A protein and the small-molecule ligand that binds it are described below.
Small molecule (SMILES): CCc1ccc(NC(=O)P(=O)(O)O)cc1

Binding-site contacts:
Ligand atom N11 contacts residue THR38 of chain 1.A at 3.1 Å (h-bond).
Ligand atom O15 contacts residue SER36 of chain 1.A at 3.7 Å.
Ligand atom O16 contacts residue CYS44 of chain 1.A at 4.1 Å.
Ligand atom O15 contacts residue CYS44 of chain 1.A at 4.1 Å.
Ligand atom O16 contacts residue ARG14 of chain 1.A at 2.8 Å (salt-bridge).
Ligand atom P14 contacts residue CYS44 of chain 1.A at 3.9 Å.
Ligand atom C2 contacts residue THR38 of chain 1.A at 3.9 Å.
Ligand atom O17 contacts residue CYS44 of chain 1.A at 3.1 Å (h-bond).
Ligand atom P14 contacts residue SER36 of chain 1.A at 4.1 Å.
Ligand atom O13 contacts residue THR38 of chain 1.A at 4.2 Å.
Ligand atom P14 contacts residue ARG34 of chain 1.A at 4.0 Å.
Ligand atom C3 contacts residue THR38 of chain 1.A at 3.4 Å.
Ligand atom O13 contacts residue ARG14 of chain 1.A at 4.3 Å.
Ligand atom C12 contacts residue GLU37 of chain 1.A at 4.1 Å.
Ligand atom C4 contacts residue THR38 of chain 1.A at 2.8 Å.
Ligand atom O17 contacts residue ARG34 of chain 1.A at 4.5 Å.
Ligand atom O15 contacts residue ARG14 of chain 1.A at 4.3 Å.
Ligand atom C5 contacts residue THR39 of chain 1.A at 4.3 Å.
Ligand atom P14 contacts residue GLU37 of chain 1.A at 3.8 Å.
Ligand atom O13 contacts residue GLU37 of chain 1.A at 3.6 Å.
Ligand atom O15 contacts residue GLU37 of chain 1.A at 2.7 Å (salt-bridge).
Ligand atom O15 contacts residue ARG34 of chain 1.A at 2.9 Å (salt-bridge).
Ligand atom O16 contacts residue ARG34 of chain 1.A at 3.4 Å (salt-bridge).
Ligand atom P14 contacts residue ARG14 of chain 1.A at 4.2 Å.
Ligand atom C5 contacts residue THR38 of chain 1.A at 3.0 Å.
Ligand atom C1 contacts residue THR38 of chain 1.A at 3.9 Å.
Ligand atom O17 contacts residue GLU37 of chain 1.A at 3.7 Å.
Ligand atom N11 contacts residue SER36 of chain 1.A at 4.4 Å.
Ligand atom O17 contacts residue SER36 of chain 1.A at 3.0 Å (h-bond).
Ligand atom C12 contacts residue THR38 of chain 1.A at 3.6 Å.
Ligand atom C6 contacts residue THR38 of chain 1.A at 3.6 Å.

Sequence of chain 1.A:
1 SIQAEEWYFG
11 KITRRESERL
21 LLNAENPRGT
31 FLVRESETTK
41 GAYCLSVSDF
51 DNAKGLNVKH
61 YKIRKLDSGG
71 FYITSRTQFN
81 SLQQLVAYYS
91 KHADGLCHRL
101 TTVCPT